A small-molecule ligand and the protein it binds are described below.
Small molecule (SMILES): Cc1c2c(n3c1CCN(C(=O)[C@H](C)N)C[C@@H](C)[C@H](C)Nc1cc-3ccc1C(N)=O)CC(C)(C)CC2=O

Sequence of chain 1.A:
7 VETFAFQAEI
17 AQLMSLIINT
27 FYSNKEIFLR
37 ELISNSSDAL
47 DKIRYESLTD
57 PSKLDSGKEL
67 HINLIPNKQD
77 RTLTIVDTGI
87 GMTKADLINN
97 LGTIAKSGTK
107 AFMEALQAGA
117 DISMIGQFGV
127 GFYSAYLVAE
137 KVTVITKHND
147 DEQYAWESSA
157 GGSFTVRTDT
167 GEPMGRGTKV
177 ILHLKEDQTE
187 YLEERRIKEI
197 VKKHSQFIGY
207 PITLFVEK

Binding-site contacts:
Ligand atom C4 contacts residue PHE128 of chain 1.A at 3.9 Å (hydrophobic).
Ligand atom O2 contacts residue GLY125 of chain 1.A at 3.9 Å.
Ligand atom N5 contacts residue SER42 of chain 1.A at 3.8 Å.
Ligand atom O3 contacts residue THR174 of chain 1.A at 3.4 Å (h-bond).
Ligand atom C16 contacts residue MET88 of chain 1.A at 3.8 Å (hydrophobic).
Ligand atom C10 contacts residue LEU97 of chain 1.A at 3.8 Å (hydrophobic).
Ligand atom C26 contacts residue ASN41 of chain 1.A at 3.6 Å.
Ligand atom C27 contacts residue ILE86 of chain 1.A at 3.7 Å (hydrophobic).
Ligand atom C1 contacts residue ALA101 of chain 1.A at 4.0 Å (hydrophobic).
Ligand atom C9 contacts residue PHE128 of chain 1.A at 3.9 Å (hydrophobic).
Ligand atom C22 contacts residue ASN41 of chain 1.A at 3.9 Å.
Ligand atom C28 contacts residue ASP83 of chain 1.A at 3.9 Å.
Ligand atom C15 contacts residue ASN41 of chain 1.A at 4.0 Å.
Ligand atom C1 contacts residue GLY125 of chain 1.A at 3.7 Å.
Ligand atom C13 contacts residue ASN41 of chain 1.A at 3.8 Å.
Ligand atom N5 contacts residue ASP83 of chain 1.A at 2.9 Å (salt-bridge).
Ligand atom O1 contacts residue TYR129 of chain 1.A at 2.6 Å (h-bond).
Ligand atom C6 contacts residue TYR129 of chain 1.A at 3.2 Å (hydrophobic).
Ligand atom C27 contacts residue LYS48 of chain 1.A at 3.8 Å.
Ligand atom C28 contacts residue THR174 of chain 1.A at 3.9 Å.
Ligand atom C21 contacts residue LEU97 of chain 1.A at 3.9 Å (hydrophobic).
Ligand atom N4 contacts residue ASP44 of chain 1.A at 3.8 Å.
Ligand atom C28 contacts residue ASN41 of chain 1.A at 4.0 Å.
Ligand atom N5 contacts residue THR174 of chain 1.A at 3.8 Å.
Ligand atom C13 contacts residue PHE128 of chain 1.A at 3.9 Å (hydrophobic).
Ligand atom C28 contacts residue ALA45 of chain 1.A at 4.0 Å (hydrophobic).
Ligand atom C6 contacts residue PHE128 of chain 1.A at 3.9 Å (hydrophobic).
Ligand atom C7 contacts residue TYR129 of chain 1.A at 3.3 Å (hydrophobic).
Ligand atom C7 contacts residue PHE128 of chain 1.A at 3.8 Å (hydrophobic).
Ligand atom C26 contacts residue ALA45 of chain 1.A at 3.9 Å (hydrophobic).
Ligand atom C14 contacts residue ASN41 of chain 1.A at 3.8 Å.
Ligand atom C17 contacts residue MET88 of chain 1.A at 3.5 Å (hydrophobic).
Ligand atom C11 contacts residue TRP152 of chain 1.A at 3.5 Å (hydrophobic).
Ligand atom N5 contacts residue ASN41 of chain 1.A at 4.0 Å.
Ligand atom O3 contacts residue ALA45 of chain 1.A at 3.2 Å.
Ligand atom C15 contacts residue MET88 of chain 1.A at 3.8 Å (hydrophobic).
Ligand atom C26 contacts residue ASP44 of chain 1.A at 3.7 Å.
Ligand atom C26 contacts residue LYS48 of chain 1.A at 4.0 Å.
Ligand atom C12 contacts residue MET88 of chain 1.A at 4.0 Å (hydrophobic).
Ligand atom O3 contacts residue ASP83 of chain 1.A at 3.9 Å.